Binding-site contacts:
Ligand atom O5 contacts residue LYS293 of chain 1.A at 3.5 Å (salt-bridge).
Ligand atom O1S contacts residue THR252 of chain 1.A at 3.9 Å.
Ligand atom O2 contacts residue LYS250 of chain 1.A at 3.1 Å (salt-bridge).
Ligand atom O6B contacts residue GLY251 of chain 1.A at 3.7 Å.
Ligand atom N2 contacts residue CA1 of chain 1.G at 3.8 Å.
Ligand atom O1S contacts residue TYR296 of chain 1.A at 2.8 Å (h-bond).
Ligand atom O1S contacts residue CA1 of chain 1.G at 2.5 Å.
Ligand atom O2S contacts residue GLY251 of chain 1.A at 3.4 Å.
Ligand atom O4 contacts residue LYS293 of chain 1.A at 3.8 Å.
Ligand atom O1 contacts residue LYS293 of chain 1.A at 3.0 Å.
Ligand atom S1 contacts residue ASP295 of chain 1.A at 3.6 Å (salt-bridge).
Ligand atom O1 contacts residue GLY294 of chain 1.A at 2.9 Å (h-bond).
Ligand atom C6 contacts residue LYS250 of chain 1.A at 3.6 Å.
Ligand atom O1S contacts residue LYS250 of chain 1.A at 3.4 Å (salt-bridge).
Ligand atom O3S contacts residue LYS293 of chain 1.A at 2.9 Å (salt-bridge).
Ligand atom S contacts residue LYS250 of chain 1.A at 4.0 Å.
Ligand atom C6 contacts residue LYS293 of chain 1.A at 4.0 Å.
Ligand atom S1 contacts residue CA1 of chain 1.G at 3.6 Å.
Ligand atom O5 contacts residue LYS250 of chain 1.A at 3.8 Å.
Ligand atom O6A contacts residue GLY251 of chain 1.A at 2.8 Å (h-bond).
Ligand atom O2 contacts residue LYS293 of chain 1.A at 4.0 Å.
Ligand atom O6A contacts residue LYS250 of chain 1.A at 3.3 Å.
Ligand atom C5 contacts residue LYS250 of chain 1.A at 4.0 Å.
Ligand atom O1S contacts residue GLY294 of chain 1.A at 4.0 Å.
Ligand atom O3S contacts residue THR292 of chain 1.A at 3.8 Å.
Ligand atom C1 contacts residue GLY294 of chain 1.A at 4.0 Å.
Ligand atom O6B contacts residue LYS293 of chain 1.A at 3.2 Å (salt-bridge).
Ligand atom O1S contacts residue THR292 of chain 1.A at 3.4 Å.
Ligand atom N2 contacts residue LYS293 of chain 1.A at 3.4 Å (salt-bridge).
Ligand atom S contacts residue CA1 of chain 1.G at 3.6 Å.
Ligand atom O1S contacts residue ASP291 of chain 1.A at 2.9 Å (salt-bridge).
Ligand atom O1S contacts residue ASP295 of chain 1.A at 3.2 Å (salt-bridge).
Ligand atom O6B contacts residue LYS250 of chain 1.A at 3.8 Å.
Ligand atom O3S contacts residue GLY294 of chain 1.A at 3.4 Å.
Ligand atom O2S contacts residue CA1 of chain 1.G at 3.8 Å.
Ligand atom O2S contacts residue HIS63 of chain 1.A at 3.4 Å (h-bond).
Ligand atom O1S contacts residue LYS293 of chain 1.A at 4.0 Å.
Ligand atom O3S contacts residue ASP295 of chain 1.A at 2.9 Å (salt-bridge).
Ligand atom O1S contacts residue CA1 of chain 1.G at 2.4 Å.
Ligand atom C6 contacts residue GLY251 of chain 1.A at 3.6 Å.

A small-molecule ligand and the protein it binds are described below.
Small molecule (SMILES): O=C(O)C1=C[C@H](O)[C@@H](OS(=O)(=O)O)[C@H](O[C@H]2[C@H](O)[C@@H](NS(=O)(=O)O)[C@@H](O[C@H]3[C@H](O)[C@@H](OS(=O)(=O)O)[C@H](O[C@H]4[C@H](O)[C@@H](NS(=O)(=O)O)[C@@H](O)O[C@@H]4COS(=O)(=O)O)O[C@H]3C(=O)O)O[C@@H]2COS(=O)(=O)O)O1

Sequence of chain 1.A:
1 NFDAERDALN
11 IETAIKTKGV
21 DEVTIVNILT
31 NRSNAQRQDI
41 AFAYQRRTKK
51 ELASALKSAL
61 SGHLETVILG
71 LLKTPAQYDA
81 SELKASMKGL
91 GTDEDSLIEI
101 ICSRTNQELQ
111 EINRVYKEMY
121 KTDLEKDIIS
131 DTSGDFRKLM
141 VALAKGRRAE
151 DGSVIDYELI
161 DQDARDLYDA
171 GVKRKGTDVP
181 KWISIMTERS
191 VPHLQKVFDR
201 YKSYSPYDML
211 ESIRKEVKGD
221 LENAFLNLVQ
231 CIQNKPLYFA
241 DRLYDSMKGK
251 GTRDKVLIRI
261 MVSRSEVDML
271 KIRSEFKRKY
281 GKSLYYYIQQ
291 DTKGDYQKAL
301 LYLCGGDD